Sequence of chain 1.D:
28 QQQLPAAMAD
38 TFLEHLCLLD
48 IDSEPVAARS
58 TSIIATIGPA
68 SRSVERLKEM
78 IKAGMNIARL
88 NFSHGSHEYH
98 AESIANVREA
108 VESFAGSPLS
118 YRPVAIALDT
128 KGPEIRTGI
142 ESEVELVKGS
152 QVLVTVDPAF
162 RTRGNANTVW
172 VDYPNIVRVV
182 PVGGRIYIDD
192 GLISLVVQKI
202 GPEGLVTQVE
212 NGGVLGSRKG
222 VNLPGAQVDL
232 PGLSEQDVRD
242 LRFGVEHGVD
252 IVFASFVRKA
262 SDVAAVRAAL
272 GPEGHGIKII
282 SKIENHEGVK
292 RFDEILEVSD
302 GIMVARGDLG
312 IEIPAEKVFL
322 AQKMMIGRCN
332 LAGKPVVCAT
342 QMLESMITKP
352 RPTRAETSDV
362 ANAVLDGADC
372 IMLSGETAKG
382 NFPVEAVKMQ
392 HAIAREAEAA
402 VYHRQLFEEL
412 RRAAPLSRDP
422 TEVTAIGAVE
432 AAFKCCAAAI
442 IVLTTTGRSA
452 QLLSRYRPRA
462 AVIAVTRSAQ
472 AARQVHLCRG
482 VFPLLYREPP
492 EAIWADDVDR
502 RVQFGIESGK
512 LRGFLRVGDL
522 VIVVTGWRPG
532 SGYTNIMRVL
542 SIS

Binding-site contacts:
Ligand atom O4P contacts residue THR447 of chain 1.D at 2.6 Å (h-bond).
Ligand atom O5P contacts residue SER532 of chain 1.D at 3.5 Å.
Ligand atom O4 contacts residue THR535 of chain 1.D at 3.4 Å (h-bond).
Ligand atom C3 contacts residue GLY531 of chain 1.D at 3.6 Å.
Ligand atom O4P contacts residue THR445 of chain 1.D at 3.5 Å (h-bond).
Ligand atom C4 contacts residue THR535 of chain 1.D at 3.8 Å.
Ligand atom O6P contacts residue ARG449 of chain 1.D at 3.7 Å.
Ligand atom O4 contacts residue TYR534 of chain 1.D at 2.9 Å (h-bond).
Ligand atom O1 contacts residue GLY531 of chain 1.D at 3.6 Å.
Ligand atom O1P contacts residue GLY531 of chain 1.D at 2.8 Å (h-bond).
Ligand atom O4 contacts residue GLY533 of chain 1.D at 3.7 Å.
Ligand atom O4 contacts residue GLY531 of chain 1.D at 2.6 Å (h-bond).
Ligand atom C3 contacts residue ARG529 of chain 1.D at 3.4 Å.
Ligand atom O3P contacts residue TRP495 of chain 1.D at 2.8 Å (h-bond).
Ligand atom O2P contacts residue ARG502 of chain 1.D at 2.7 Å (salt-bridge).
Ligand atom O6 contacts residue THR445 of chain 1.D at 3.8 Å.
Ligand atom C6 contacts residue SER450 of chain 1.D at 3.8 Å.
Ligand atom C4 contacts residue GLY531 of chain 1.D at 3.4 Å.
Ligand atom C5 contacts residue GLY531 of chain 1.D at 3.6 Å.
Ligand atom O4P contacts residue THR446 of chain 1.D at 2.9 Å (h-bond).
Ligand atom O2 contacts residue LEU444 of chain 1.D at 3.4 Å.
Ligand atom O3P contacts residue ARG502 of chain 1.D at 2.6 Å (salt-bridge).
Ligand atom P2 contacts residue THR445 of chain 1.D at 3.6 Å.
Ligand atom O5 contacts residue LEU444 of chain 1.D at 3.7 Å.
Ligand atom O1P contacts residue PRO530 of chain 1.D at 3.5 Å.
Ligand atom O6P contacts residue SER450 of chain 1.D at 2.6 Å (h-bond).
Ligand atom O6 contacts residue THR446 of chain 1.D at 3.3 Å (h-bond).
Ligand atom P1 contacts residue ARG502 of chain 1.D at 3.6 Å.
Ligand atom O3 contacts residue ARG529 of chain 1.D at 3.0 Å (salt-bridge).
Ligand atom O2 contacts residue GLY527 of chain 1.D at 3.6 Å.
Ligand atom P2 contacts residue THR446 of chain 1.D at 3.6 Å.
Ligand atom O6 contacts residue SER532 of chain 1.D at 3.6 Å.
Ligand atom P2 contacts residue SER532 of chain 1.D at 3.8 Å.
Ligand atom O5P contacts residue GLY533 of chain 1.D at 3.0 Å (h-bond).
Ligand atom O6P contacts residue THR445 of chain 1.D at 2.7 Å (h-bond).
Ligand atom C6 contacts residue LEU444 of chain 1.D at 3.3 Å (hydrophobic).
Ligand atom C6 contacts residue THR535 of chain 1.D at 3.3 Å.
Ligand atom O4P contacts residue SER532 of chain 1.D at 3.3 Å.
Ligand atom P2 contacts residue SER450 of chain 1.D at 3.6 Å.
Ligand atom O3 contacts residue GLY527 of chain 1.D at 3.0 Å.

The protein below binds the small molecule below.
Small molecule (SMILES): O=P(O)(O)OC[C@H]1O[C@](O)(COP(=O)(O)O)[C@@H](O)[C@@H]1O